Binding-site contacts:
Ligand atom C5 contacts residue TRP105 of chain 1.A at 3.8 Å (hydrophobic).
Ligand atom N10 contacts residue PHE126 of chain 1.B at 3.2 Å.
Ligand atom C11 contacts residue FAD1 of chain 1.E at 3.4 Å.
Ligand atom C4 contacts residue PHE178 of chain 1.B at 3.7 Å (hydrophobic).
Ligand atom C8 contacts residue FAD1 of chain 1.E at 3.5 Å.
Ligand atom C4 contacts residue FAD1 of chain 1.E at 3.3 Å.
Ligand atom O12 contacts residue PHE126 of chain 1.B at 3.9 Å.
Ligand atom C11 contacts residue PHE126 of chain 1.B at 3.6 Å (hydrophobic).
Ligand atom C3 contacts residue PHE178 of chain 1.B at 3.4 Å (hydrophobic).
Ligand atom N9 contacts residue FAD1 of chain 1.E at 3.4 Å (h-bond).
Ligand atom C17 contacts residue GLY149 of chain 1.A at 4.0 Å.
Ligand atom N9 contacts residue PHE178 of chain 1.B at 3.2 Å.
Ligand atom C20 contacts residue FAD1 of chain 1.E at 3.6 Å.
Ligand atom C6 contacts residue PHE126 of chain 1.B at 3.4 Å (hydrophobic).
Ligand atom C15 contacts residue GLY149 of chain 1.A at 3.6 Å.
Ligand atom C15 contacts residue ILE128 of chain 1.B at 4.1 Å (hydrophobic).
Ligand atom C1 contacts residue PHE126 of chain 1.B at 4.1 Å (hydrophobic).
Ligand atom O12 contacts residue FAD1 of chain 1.E at 3.8 Å.
Ligand atom C5 contacts residue PHE126 of chain 1.B at 3.7 Å (hydrophobic).
Ligand atom O13 contacts residue ASN161 of chain 1.A at 3.3 Å (h-bond).
Ligand atom C4 contacts residue TRP105 of chain 1.A at 3.5 Å (hydrophobic).
Ligand atom O13 contacts residue FAD1 of chain 1.E at 3.7 Å.
Ligand atom N10 contacts residue FAD1 of chain 1.E at 3.3 Å.
Ligand atom C19 contacts residue MET154 of chain 1.A at 3.7 Å (hydrophobic).
Ligand atom O13 contacts residue PHE178 of chain 1.B at 3.8 Å.
Ligand atom C6 contacts residue FAD1 of chain 1.E at 3.4 Å.
Ligand atom C7 contacts residue FAD1 of chain 1.E at 3.5 Å.
Ligand atom N16 contacts residue GLY149 of chain 1.A at 3.7 Å.
Ligand atom C3 contacts residue FAD1 of chain 1.E at 3.4 Å.
Ligand atom C8 contacts residue PHE178 of chain 1.B at 3.6 Å (hydrophobic).
Ligand atom C15 contacts residue GLY150 of chain 1.A at 3.9 Å.
Ligand atom O12 contacts residue GLN122 of chain 1.B at 4.1 Å.
Ligand atom C2 contacts residue FAD1 of chain 1.E at 3.4 Å.
Ligand atom C19 contacts residue ILE128 of chain 1.B at 4.0 Å (hydrophobic).
Ligand atom C14 contacts residue ILE128 of chain 1.B at 3.7 Å (hydrophobic).
Ligand atom C2 contacts residue PHE178 of chain 1.B at 3.9 Å (hydrophobic).
Ligand atom C5 contacts residue FAD1 of chain 1.E at 3.2 Å.
Ligand atom C17 contacts residue ILE128 of chain 1.B at 4.0 Å (hydrophobic).
Ligand atom C1 contacts residue FAD1 of chain 1.E at 3.4 Å.
Ligand atom O12 contacts residue GLY68 of chain 1.B at 3.8 Å.

Sequence of chain 1.B:
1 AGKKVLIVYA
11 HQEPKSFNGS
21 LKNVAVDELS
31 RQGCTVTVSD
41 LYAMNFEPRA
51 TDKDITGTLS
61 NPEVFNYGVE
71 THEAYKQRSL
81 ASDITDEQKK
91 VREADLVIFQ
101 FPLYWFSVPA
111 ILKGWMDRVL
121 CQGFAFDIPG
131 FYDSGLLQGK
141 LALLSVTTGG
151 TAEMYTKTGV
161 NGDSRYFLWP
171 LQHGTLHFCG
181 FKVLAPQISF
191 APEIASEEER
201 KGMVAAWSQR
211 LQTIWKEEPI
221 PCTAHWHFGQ

This protein binds this small molecule.
Small molecule (SMILES): CC(=O)NCC[C@H]1C(=O)Nc2ccc(NC(C)=O)cc21

Sequence of chain 1.A:
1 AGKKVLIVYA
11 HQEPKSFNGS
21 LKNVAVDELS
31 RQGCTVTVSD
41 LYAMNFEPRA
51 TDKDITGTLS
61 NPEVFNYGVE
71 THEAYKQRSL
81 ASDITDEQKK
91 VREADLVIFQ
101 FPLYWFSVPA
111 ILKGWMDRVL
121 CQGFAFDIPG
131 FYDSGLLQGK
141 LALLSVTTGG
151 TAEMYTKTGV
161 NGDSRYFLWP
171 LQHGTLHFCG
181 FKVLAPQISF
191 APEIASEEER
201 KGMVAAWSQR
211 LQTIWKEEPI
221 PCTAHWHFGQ